Binding-site contacts:
Ligand atom C4 contacts residue ASN28 of chain 2.D at 3.8 Å.
Ligand atom O4 contacts residue ASN28 of chain 2.D at 2.9 Å (h-bond).
Ligand atom O3P contacts residue ARG135 of chain 2.D at 2.7 Å (salt-bridge).
Ligand atom C2 contacts residue LYS86 of chain 2.D at 1.4 Å.
Ligand atom C6 contacts residue PHE132 of chain 2.D at 3.5 Å (hydrophobic).
Ligand atom O4 contacts residue PHE132 of chain 2.D at 3.5 Å.
Ligand atom O3P contacts residue ARG169 of chain 2.D at 3.8 Å.
Ligand atom P contacts residue ARG135 of chain 2.D at 3.7 Å.
Ligand atom C2 contacts residue THR27 of chain 2.D at 3.8 Å.
Ligand atom O1 contacts residue LYS86 of chain 2.D at 3.2 Å (salt-bridge).
Ligand atom O1 contacts residue SER130 of chain 2.D at 3.0 Å (h-bond).
Ligand atom O1 contacts residue ALA166 of chain 2.D at 3.6 Å.
Ligand atom O3P contacts residue SER167 of chain 2.D at 2.7 Å (h-bond).
Ligand atom O3 contacts residue THR27 of chain 2.D at 3.4 Å (h-bond).
Ligand atom O3 contacts residue ASN28 of chain 2.D at 3.4 Å (h-bond).
Ligand atom C1 contacts residue THR110 of chain 2.D at 3.5 Å.
Ligand atom O5 contacts residue ALA166 of chain 2.D at 3.4 Å.
Ligand atom O3 contacts residue LEU31 of chain 2.D at 3.7 Å.
Ligand atom O4 contacts residue LYS86 of chain 2.D at 3.8 Å.
Ligand atom C4 contacts residue LYS86 of chain 2.D at 3.7 Å.
Ligand atom C1 contacts residue LYS86 of chain 2.D at 2.4 Å.
Ligand atom O2P contacts residue ARG135 of chain 2.D at 2.8 Å (salt-bridge).
Ligand atom O3 contacts residue ASP6 of chain 2.D at 2.8 Å (salt-bridge).
Ligand atom O6 contacts residue SER167 of chain 2.D at 3.4 Å.
Ligand atom O5 contacts residue SER167 of chain 2.D at 3.0 Å (h-bond).
Ligand atom O1 contacts residue ASN108 of chain 2.D at 3.9 Å.
Ligand atom O1P contacts residue SER167 of chain 2.D at 3.9 Å.
Ligand atom C1 contacts residue SER130 of chain 2.D at 3.4 Å.
Ligand atom C5 contacts residue ASN28 of chain 2.D at 3.9 Å.
Ligand atom O3 contacts residue LYS86 of chain 2.D at 2.8 Å (salt-bridge).
Ligand atom P contacts residue SER167 of chain 2.D at 3.7 Å.
Ligand atom O6 contacts residue ASP6 of chain 2.D at 3.9 Å.
Ligand atom C3 contacts residue THR26 of chain 2.D at 3.8 Å.
Ligand atom O1 contacts residue THR26 of chain 2.D at 3.8 Å.
Ligand atom C4 contacts residue PHE132 of chain 2.D at 3.7 Å (hydrophobic).
Ligand atom C5 contacts residue ASP6 of chain 2.D at 3.2 Å.
Ligand atom C3 contacts residue LYS86 of chain 2.D at 2.6 Å.
Ligand atom C3 contacts residue ASP6 of chain 2.D at 3.4 Å.
Ligand atom O5 contacts residue ASP6 of chain 2.D at 2.5 Å (salt-bridge).
Ligand atom O3 contacts residue THR26 of chain 2.D at 3.8 Å.

Sequence of chain 2.E:
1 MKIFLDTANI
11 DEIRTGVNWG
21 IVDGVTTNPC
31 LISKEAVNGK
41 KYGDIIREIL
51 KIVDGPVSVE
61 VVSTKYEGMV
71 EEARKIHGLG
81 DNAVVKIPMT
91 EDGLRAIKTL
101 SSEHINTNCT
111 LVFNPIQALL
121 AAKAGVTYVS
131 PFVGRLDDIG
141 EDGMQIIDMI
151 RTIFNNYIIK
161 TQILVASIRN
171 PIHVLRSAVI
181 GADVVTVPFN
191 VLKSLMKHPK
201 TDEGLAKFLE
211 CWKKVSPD

This small molecule binds to this protein.
Small molecule (SMILES): O=C(CO)[C@@H](O)[C@H](O)[C@H](O)COP(=O)(O)O

Sequence of chain 2.D:
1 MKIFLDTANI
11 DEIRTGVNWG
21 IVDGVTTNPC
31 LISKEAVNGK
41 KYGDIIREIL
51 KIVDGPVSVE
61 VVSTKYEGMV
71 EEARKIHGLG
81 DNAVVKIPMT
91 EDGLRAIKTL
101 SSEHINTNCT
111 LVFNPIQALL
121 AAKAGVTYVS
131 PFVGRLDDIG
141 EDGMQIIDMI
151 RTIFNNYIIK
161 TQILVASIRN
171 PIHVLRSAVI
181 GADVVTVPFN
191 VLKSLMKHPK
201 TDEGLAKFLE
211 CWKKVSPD